Binding-site contacts:
Ligand atom O1 contacts residue ALA305 of chain 1.H at 4.3 Å.
Ligand atom O3 contacts residue LEU150 of chain 1.H at 3.8 Å.
Ligand atom O5 contacts residue GLY304 of chain 1.H at 4.0 Å.
Ligand atom C3 contacts residue TYR200 of chain 1.H at 3.9 Å (hydrophobic).
Ligand atom C2 contacts residue CYS147 of chain 1.H at 4.2 Å (hydrophobic).
Ligand atom O5 contacts residue TYR200 of chain 1.H at 3.5 Å.
Ligand atom C4 contacts residue ASP20 of chain 1.H at 3.3 Å.
Ligand atom C5 contacts residue LEU150 of chain 1.H at 4.2 Å (hydrophobic).
Ligand atom O6 contacts residue LEU150 of chain 1.H at 4.2 Å.
Ligand atom O4 contacts residue TYR200 of chain 1.H at 2.6 Å (h-bond).
Ligand atom C5 contacts residue GLY304 of chain 1.H at 4.2 Å.
Ligand atom O3 contacts residue TYR200 of chain 1.H at 3.8 Å.
Ligand atom C4 contacts residue TYR200 of chain 1.H at 3.7 Å (hydrophobic).
Ligand atom C3 contacts residue GLY148 of chain 1.H at 4.2 Å.
Ligand atom C6 contacts residue GLY304 of chain 1.H at 4.0 Å.
Ligand atom O4 contacts residue TYR21 of chain 1.H at 3.9 Å.
Ligand atom C3 contacts residue LEU150 of chain 1.H at 3.9 Å (hydrophobic).
Ligand atom O1 contacts residue ARG11 of chain 1.H at 3.0 Å (salt-bridge).
Ligand atom C6 contacts residue HIS18 of chain 1.H at 3.5 Å.
Ligand atom O2 contacts residue ASP151 of chain 1.H at 2.7 Å (salt-bridge).
Ligand atom C2 contacts residue TYR200 of chain 1.H at 3.5 Å (hydrophobic).
Ligand atom C2 contacts residue ASP151 of chain 1.H at 3.8 Å.
Ligand atom C1 contacts residue ASP151 of chain 1.H at 4.1 Å.
Ligand atom C3 contacts residue ASP151 of chain 1.H at 3.8 Å.
Ligand atom O2 contacts residue CYS147 of chain 1.H at 3.7 Å.
Ligand atom C4 contacts residue LEU150 of chain 1.H at 4.1 Å (hydrophobic).
Ligand atom O3 contacts residue ASP20 of chain 1.H at 2.5 Å (salt-bridge).
Ligand atom O3 contacts residue GLY148 of chain 1.H at 3.0 Å (h-bond).
Ligand atom O5 contacts residue ALA305 of chain 1.H at 3.6 Å.
Ligand atom C6 contacts residue GLU17 of chain 1.H at 3.5 Å.
Ligand atom C1 contacts residue TYR200 of chain 1.H at 4.1 Å (hydrophobic).
Ligand atom O4 contacts residue ASP20 of chain 1.H at 2.6 Å (salt-bridge).
Ligand atom C3 contacts residue ASP20 of chain 1.H at 3.4 Å.
Ligand atom C5 contacts residue GLU17 of chain 1.H at 4.0 Å.
Ligand atom O6 contacts residue GLY304 of chain 1.H at 3.9 Å.
Ligand atom O1 contacts residue ASP151 of chain 1.H at 3.4 Å (salt-bridge).
Ligand atom O6 contacts residue HIS18 of chain 1.H at 3.0 Å (h-bond).
Ligand atom O4 contacts residue GLY148 of chain 1.H at 4.2 Å.
Ligand atom O3 contacts residue CYS147 of chain 1.H at 3.9 Å.
Ligand atom O6 contacts residue GLU17 of chain 1.H at 2.3 Å (salt-bridge).

This small molecule binds to this protein.
Small molecule (SMILES): OC[C@H]1O[C@H](O)[C@H](O)[C@@H](O)[C@H]1O

Sequence of chain 1.H:
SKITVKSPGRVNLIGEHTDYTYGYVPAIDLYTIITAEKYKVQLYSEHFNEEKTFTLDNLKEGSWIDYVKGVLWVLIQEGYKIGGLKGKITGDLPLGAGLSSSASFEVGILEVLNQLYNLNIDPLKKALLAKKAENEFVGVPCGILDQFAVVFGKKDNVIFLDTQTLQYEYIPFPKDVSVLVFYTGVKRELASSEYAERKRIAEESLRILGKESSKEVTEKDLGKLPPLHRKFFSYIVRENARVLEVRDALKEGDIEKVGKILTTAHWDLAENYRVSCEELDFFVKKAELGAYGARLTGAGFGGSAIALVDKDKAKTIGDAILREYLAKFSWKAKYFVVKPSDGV